Sequence of chain 1.C:
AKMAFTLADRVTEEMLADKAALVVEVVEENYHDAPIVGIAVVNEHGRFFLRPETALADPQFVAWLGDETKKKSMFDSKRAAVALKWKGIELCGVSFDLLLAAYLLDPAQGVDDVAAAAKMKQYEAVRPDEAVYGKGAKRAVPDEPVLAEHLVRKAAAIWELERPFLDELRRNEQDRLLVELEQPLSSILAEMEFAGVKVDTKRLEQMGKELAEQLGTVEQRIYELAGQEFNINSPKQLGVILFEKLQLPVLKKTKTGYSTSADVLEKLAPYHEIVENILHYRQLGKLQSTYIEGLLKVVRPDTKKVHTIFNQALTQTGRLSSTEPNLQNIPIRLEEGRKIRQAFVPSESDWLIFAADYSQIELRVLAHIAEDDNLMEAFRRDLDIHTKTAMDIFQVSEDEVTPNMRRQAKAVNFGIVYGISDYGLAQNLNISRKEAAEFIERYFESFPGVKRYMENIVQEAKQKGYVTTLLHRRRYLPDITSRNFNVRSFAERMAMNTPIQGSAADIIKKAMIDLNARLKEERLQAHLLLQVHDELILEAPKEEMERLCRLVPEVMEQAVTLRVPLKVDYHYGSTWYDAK

The protein below binds the small molecule below.
Small molecule (SMILES): OC[C@H]1O[C@@](CO)(O[C@H]2O[C@H](CO)[C@@H](O)[C@H](O)[C@H]2O)[C@@H](O)[C@@H]1O

Binding-site contacts:
Ligand atom O2 contacts residue ARG488 of chain 1.C at 3.3 Å (salt-bridge).
Ligand atom C2 contacts residue GLU492 of chain 1.C at 3.6 Å.
Ligand atom O2 contacts residue GLU492 of chain 1.C at 2.8 Å (salt-bridge).
Ligand atom C2 contacts residue ARG488 of chain 1.C at 4.2 Å.
Ligand atom O3 contacts residue VAL458 of chain 1.C at 3.8 Å.
Ligand atom C1 contacts residue GLU492 of chain 1.C at 4.2 Å.
Ligand atom C3 contacts residue LYS462 of chain 1.C at 3.4 Å.
Ligand atom O2 contacts residue GLU492 of chain 1.C at 4.0 Å.
Ligand atom O3 contacts residue LYS462 of chain 1.C at 2.6 Å (salt-bridge).
Ligand atom O4 contacts residue LYS462 of chain 1.C at 3.2 Å.
Ligand atom C4 contacts residue LYS462 of chain 1.C at 3.9 Å.
Ligand atom O4 contacts residue GLU455 of chain 1.C at 3.2 Å.
Ligand atom O3 contacts residue ARG488 of chain 1.C at 3.6 Å.
Ligand atom O1 contacts residue GLU492 of chain 1.C at 3.4 Å (salt-bridge).
Ligand atom O3 contacts residue GLU492 of chain 1.C at 3.3 Å (salt-bridge).
Ligand atom C1 contacts residue GLU492 of chain 1.C at 4.5 Å.
Ligand atom C3 contacts residue GLU492 of chain 1.C at 3.4 Å.